The small molecule below binds the protein below.
Small molecule (SMILES): CC(=O)N[C@H]1[C@H](O[C@H]2[C@H](O)[C@@H](NC(C)=O)CO[C@@H]2CO)O[C@H](CO)[C@@H](O[C@@H]2O[C@H](CO)[C@@H](O)[C@H](O[C@H]3O[C@H](CO)[C@@H](O)[C@H](O)[C@@H]3O[C@H]3O[C@H](CO)[C@@H](O)[C@H](O)[C@@H]3O)[C@@H]2O)[C@@H]1O

Sequence of chain 1.E:
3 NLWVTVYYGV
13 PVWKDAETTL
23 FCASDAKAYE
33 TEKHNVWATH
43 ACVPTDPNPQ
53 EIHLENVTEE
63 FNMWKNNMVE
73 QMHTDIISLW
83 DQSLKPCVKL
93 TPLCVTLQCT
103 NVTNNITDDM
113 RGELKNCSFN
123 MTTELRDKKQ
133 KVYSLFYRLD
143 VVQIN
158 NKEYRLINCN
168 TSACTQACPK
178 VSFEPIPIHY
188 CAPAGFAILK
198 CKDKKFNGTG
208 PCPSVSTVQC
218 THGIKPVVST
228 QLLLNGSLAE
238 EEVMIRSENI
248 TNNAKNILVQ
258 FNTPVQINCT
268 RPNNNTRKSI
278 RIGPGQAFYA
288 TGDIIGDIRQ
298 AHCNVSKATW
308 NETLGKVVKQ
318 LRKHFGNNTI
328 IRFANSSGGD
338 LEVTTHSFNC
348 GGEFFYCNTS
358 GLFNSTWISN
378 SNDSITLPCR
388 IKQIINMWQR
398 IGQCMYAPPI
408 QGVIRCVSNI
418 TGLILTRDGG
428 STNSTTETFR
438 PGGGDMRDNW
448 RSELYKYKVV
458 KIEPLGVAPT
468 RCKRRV

Binding-site contacts:
Ligand atom C3 contacts residue ASN232 of chain 1.E at 3.8 Å.
Ligand atom C7 contacts residue ASN346 of chain 1.E at 4.2 Å.
Ligand atom C7 contacts residue SER415 of chain 1.E at 3.9 Å.
Ligand atom O3 contacts residue CYS413 of chain 1.E at 3.9 Å.
Ligand atom C5 contacts residue ASN232 of chain 1.E at 3.7 Å.
Ligand atom C2 contacts residue ASN232 of chain 1.E at 2.5 Å.
Ligand atom C7 contacts residue ASN232 of chain 1.E at 3.7 Å.
Ligand atom O7 contacts residue CYS413 of chain 1.E at 3.6 Å.
Ligand atom C2 contacts residue SER415 of chain 1.E at 3.3 Å.
Ligand atom O4 contacts residue VAL414 of chain 1.E at 3.6 Å.
Ligand atom C6 contacts residue SER179 of chain 1.E at 4.1 Å.
Ligand atom C8 contacts residue ASN232 of chain 1.E at 4.1 Å.
Ligand atom N2 contacts residue SER415 of chain 1.E at 2.8 Å (h-bond).
Ligand atom O3 contacts residue SER415 of chain 1.E at 4.1 Å.
Ligand atom O7 contacts residue VAL414 of chain 1.E at 3.4 Å (h-bond).
Ligand atom C6 contacts residue GLU181 of chain 1.E at 4.0 Å.
Ligand atom O7 contacts residue ASN346 of chain 1.E at 3.6 Å (h-bond).
Ligand atom O5 contacts residue LYS222 of chain 1.E at 4.2 Å.
Ligand atom C4 contacts residue VAL414 of chain 1.E at 3.8 Å (hydrophobic).
Ligand atom C1 contacts residue ASN232 of chain 1.E at 1.4 Å.
Ligand atom C3 contacts residue VAL414 of chain 1.E at 3.9 Å (hydrophobic).
Ligand atom O5 contacts residue NAG1 of chain 1.U at 3.7 Å.
Ligand atom O6 contacts residue GLN408 of chain 1.E at 3.3 Å (h-bond).
Ligand atom O6 contacts residue SER179 of chain 1.E at 3.6 Å.
Ligand atom C6 contacts residue NAG1 of chain 1.U at 3.9 Å.
Ligand atom C7 contacts residue VAL414 of chain 1.E at 4.1 Å (hydrophobic).
Ligand atom C4 contacts residue ASN232 of chain 1.E at 4.2 Å.
Ligand atom C3 contacts residue SER415 of chain 1.E at 3.3 Å.
Ligand atom O7 contacts residue SER415 of chain 1.E at 4.2 Å.
Ligand atom C5 contacts residue VAL414 of chain 1.E at 3.4 Å (hydrophobic).
Ligand atom C1 contacts residue SER415 of chain 1.E at 3.4 Å.
Ligand atom O4 contacts residue GLN408 of chain 1.E at 3.8 Å.
Ligand atom C8 contacts residue PRO182 of chain 1.E at 3.7 Å (hydrophobic).
Ligand atom O5 contacts residue ASN232 of chain 1.E at 2.4 Å (h-bond).
Ligand atom O7 contacts residue ARG412 of chain 1.E at 3.6 Å.
Ligand atom C8 contacts residue ASN346 of chain 1.E at 4.1 Å.
Ligand atom O6 contacts residue GLY348 of chain 1.E at 3.6 Å.
Ligand atom N2 contacts residue ASN232 of chain 1.E at 2.9 Å (h-bond).
Ligand atom C5 contacts residue NAG1 of chain 1.U at 4.0 Å.
Ligand atom C6 contacts residue VAL414 of chain 1.E at 4.2 Å (hydrophobic).